Sequence of chain 1.A:
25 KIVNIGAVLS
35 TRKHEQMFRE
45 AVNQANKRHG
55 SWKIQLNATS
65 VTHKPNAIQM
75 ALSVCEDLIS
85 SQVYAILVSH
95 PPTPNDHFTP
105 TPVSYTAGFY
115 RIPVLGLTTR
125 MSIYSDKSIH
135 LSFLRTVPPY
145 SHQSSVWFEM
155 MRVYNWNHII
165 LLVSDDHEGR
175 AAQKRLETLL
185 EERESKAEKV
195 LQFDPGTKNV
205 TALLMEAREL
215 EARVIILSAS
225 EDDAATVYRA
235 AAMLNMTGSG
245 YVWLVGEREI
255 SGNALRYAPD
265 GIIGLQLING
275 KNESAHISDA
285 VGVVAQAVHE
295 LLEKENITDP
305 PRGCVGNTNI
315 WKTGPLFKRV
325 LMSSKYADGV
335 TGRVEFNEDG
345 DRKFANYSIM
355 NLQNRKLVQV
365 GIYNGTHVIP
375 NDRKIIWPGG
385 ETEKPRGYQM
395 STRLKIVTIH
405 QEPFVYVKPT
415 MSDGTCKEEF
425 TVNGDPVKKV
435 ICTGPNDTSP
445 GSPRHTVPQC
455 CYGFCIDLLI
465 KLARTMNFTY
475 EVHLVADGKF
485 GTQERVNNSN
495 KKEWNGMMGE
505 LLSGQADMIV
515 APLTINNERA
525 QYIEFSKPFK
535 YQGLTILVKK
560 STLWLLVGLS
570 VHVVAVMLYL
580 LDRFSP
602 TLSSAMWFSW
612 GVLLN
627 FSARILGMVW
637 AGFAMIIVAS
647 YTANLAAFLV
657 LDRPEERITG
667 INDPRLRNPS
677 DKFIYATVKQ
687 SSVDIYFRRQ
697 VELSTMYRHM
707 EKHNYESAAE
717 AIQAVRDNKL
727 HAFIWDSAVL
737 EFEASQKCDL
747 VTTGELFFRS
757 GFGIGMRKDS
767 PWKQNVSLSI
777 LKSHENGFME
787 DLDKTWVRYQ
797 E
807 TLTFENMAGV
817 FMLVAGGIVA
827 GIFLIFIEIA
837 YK

Binding-site contacts:
Ligand atom C1 contacts residue ASN203 of chain 1.A at 1.4 Å.
Ligand atom O7 contacts residue ASN203 of chain 1.A at 3.2 Å.
Ligand atom O5 contacts residue ASN203 of chain 1.A at 2.4 Å (h-bond).
Ligand atom C8 contacts residue ASN203 of chain 1.A at 3.5 Å.
Ligand atom C7 contacts residue ASN203 of chain 1.A at 3.2 Å.
Ligand atom C3 contacts residue ASN203 of chain 1.A at 3.8 Å.
Ligand atom C4 contacts residue ASN203 of chain 1.A at 4.3 Å.
Ligand atom N2 contacts residue ASN203 of chain 1.A at 3.1 Å (h-bond).
Ligand atom O7 contacts residue LYS202 of chain 1.A at 3.5 Å.
Ligand atom C5 contacts residue ASN203 of chain 1.A at 3.7 Å.
Ligand atom C2 contacts residue ASN203 of chain 1.A at 2.5 Å.

This small molecule binds to this protein.
Small molecule (SMILES): CC(=O)N[C@@H]1[C@@H](O)[C@H](O)[C@@H](CO)O[C@H]1O